The protein below binds the small molecule below.
Small molecule (SMILES): CC(=O)N[C@@H]1[C@@H](O)[C@H](O)[C@@H](CO)O[C@H]1O

Binding-site contacts:
Ligand atom O5 contacts residue SER338 of chain 1.B at 3.2 Å.
Ligand atom C1 contacts residue GLY336 of chain 1.B at 3.3 Å.
Ligand atom O7 contacts residue ASN341 of chain 1.B at 3.7 Å.
Ligand atom C6 contacts residue SER338 of chain 1.B at 3.7 Å.
Ligand atom C1 contacts residue SER338 of chain 1.B at 4.0 Å.
Ligand atom C2 contacts residue GLY336 of chain 1.B at 3.9 Å.
Ligand atom C8 contacts residue ILE344 of chain 1.B at 4.1 Å (hydrophobic).
Ligand atom N2 contacts residue GLY336 of chain 1.B at 4.0 Å.
Ligand atom C2 contacts residue ASN341 of chain 1.B at 2.1 Å.
Ligand atom C5 contacts residue GLY336 of chain 1.B at 4.1 Å.
Ligand atom O5 contacts residue ASN341 of chain 1.B at 2.6 Å (h-bond).
Ligand atom C1 contacts residue ASN341 of chain 1.B at 1.4 Å.
Ligand atom C3 contacts residue ASN341 of chain 1.B at 3.5 Å.
Ligand atom C8 contacts residue ASN342 of chain 1.B at 4.4 Å.
Ligand atom C7 contacts residue ASN341 of chain 1.B at 3.1 Å.
Ligand atom C4 contacts residue GLY336 of chain 1.B at 4.5 Å.
Ligand atom C4 contacts residue ASN341 of chain 1.B at 4.2 Å.
Ligand atom O5 contacts residue GLY336 of chain 1.B at 4.1 Å.
Ligand atom N2 contacts residue ASN341 of chain 1.B at 2.3 Å (h-bond).
Ligand atom C3 contacts residue GLY336 of chain 1.B at 3.8 Å.
Ligand atom C8 contacts residue ASN341 of chain 1.B at 4.1 Å.
Ligand atom C5 contacts residue SER338 of chain 1.B at 3.7 Å.
Ligand atom C5 contacts residue ASN341 of chain 1.B at 3.8 Å.

Sequence of chain 1.B:
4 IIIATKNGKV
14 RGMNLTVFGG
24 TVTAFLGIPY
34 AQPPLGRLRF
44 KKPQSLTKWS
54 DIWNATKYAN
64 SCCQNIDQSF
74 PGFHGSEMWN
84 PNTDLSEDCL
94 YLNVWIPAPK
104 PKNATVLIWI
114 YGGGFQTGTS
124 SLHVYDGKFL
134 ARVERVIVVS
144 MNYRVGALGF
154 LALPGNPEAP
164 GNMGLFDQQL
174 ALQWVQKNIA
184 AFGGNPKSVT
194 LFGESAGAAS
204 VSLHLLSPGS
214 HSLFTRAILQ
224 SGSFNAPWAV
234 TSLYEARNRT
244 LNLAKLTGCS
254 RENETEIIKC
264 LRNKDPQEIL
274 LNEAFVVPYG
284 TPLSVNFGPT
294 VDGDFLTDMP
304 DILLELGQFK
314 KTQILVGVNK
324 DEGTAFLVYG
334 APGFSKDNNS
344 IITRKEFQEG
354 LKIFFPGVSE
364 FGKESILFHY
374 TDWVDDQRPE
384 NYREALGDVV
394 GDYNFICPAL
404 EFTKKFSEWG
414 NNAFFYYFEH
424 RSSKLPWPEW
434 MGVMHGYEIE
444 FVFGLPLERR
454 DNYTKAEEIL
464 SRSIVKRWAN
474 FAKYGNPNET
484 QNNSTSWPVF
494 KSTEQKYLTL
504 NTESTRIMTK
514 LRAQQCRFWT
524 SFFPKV